Binding-site contacts:
Ligand atom CA contacts residue ALA15 of chain 1.A at 4.3 Å (hydrophobic).
Ligand atom O contacts residue ASP14 of chain 1.A at 4.2 Å.
Ligand atom N contacts residue ALA15 of chain 1.A at 4.0 Å.
Ligand atom N contacts residue GLU18 of chain 1.A at 3.0 Å (salt-bridge).
Ligand atom O contacts residue LEU17 of chain 1.A at 3.4 Å.
Ligand atom CB contacts residue ASP14 of chain 1.A at 4.4 Å.
Ligand atom C contacts residue GLU18 of chain 1.A at 3.6 Å.
Ligand atom O contacts residue GLU16 of chain 1.A at 2.9 Å (salt-bridge).
Ligand atom CA contacts residue GLU16 of chain 1.A at 3.1 Å.
Ligand atom N contacts residue GLU16 of chain 1.A at 3.0 Å (salt-bridge).
Ligand atom O contacts residue GLU18 of chain 1.A at 2.9 Å (salt-bridge).
Ligand atom CB contacts residue ALA15 of chain 1.A at 3.8 Å (hydrophobic).
Ligand atom C contacts residue ALA15 of chain 1.A at 4.2 Å (hydrophobic).
Ligand atom O contacts residue ALA15 of chain 1.A at 3.2 Å.
Ligand atom C contacts residue LEU17 of chain 1.A at 4.5 Å (hydrophobic).
Ligand atom N contacts residue ASP14 of chain 1.A at 3.1 Å (salt-bridge).
Ligand atom C contacts residue GLU16 of chain 1.A at 3.6 Å.
Ligand atom CA contacts residue GLU18 of chain 1.A at 3.2 Å.
Ligand atom CA contacts residue ASP14 of chain 1.A at 4.2 Å.
Ligand atom CB contacts residue PHE19 of chain 1.A at 3.8 Å (hydrophobic).
Ligand atom CB contacts residue GLU18 of chain 1.A at 4.0 Å.
Ligand atom CB contacts residue GLU16 of chain 1.A at 3.9 Å.

Sequence of chain 1.A:
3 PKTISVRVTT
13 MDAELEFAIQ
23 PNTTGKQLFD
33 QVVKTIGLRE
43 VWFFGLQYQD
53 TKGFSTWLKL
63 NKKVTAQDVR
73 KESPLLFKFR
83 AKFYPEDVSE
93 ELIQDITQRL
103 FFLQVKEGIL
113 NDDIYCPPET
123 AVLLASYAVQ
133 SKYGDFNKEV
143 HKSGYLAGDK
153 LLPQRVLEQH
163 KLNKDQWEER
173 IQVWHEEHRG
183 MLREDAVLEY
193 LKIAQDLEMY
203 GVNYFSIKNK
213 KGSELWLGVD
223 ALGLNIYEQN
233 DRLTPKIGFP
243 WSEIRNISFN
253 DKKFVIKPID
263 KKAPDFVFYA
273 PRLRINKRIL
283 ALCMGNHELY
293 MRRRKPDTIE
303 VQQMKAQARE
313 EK

The small molecule below binds the protein below.
Small molecule (SMILES): C[C@H](N)C(=O)N[C@@H](C)C(=O)N[C@@H](C)C(=O)N[C@@H](C)C(=O)N[C@@H](C)C(=O)NCC=O